Binding-site contacts:
Ligand atom C29 contacts residue HIS41 of chain 1.A at 3.3 Å.
Ligand atom N3 contacts residue SER192 of chain 1.A at 3.2 Å (h-bond).
Ligand atom N12 contacts residue GLY215 of chain 1.A at 2.9 Å (h-bond).
Ligand atom N12 contacts residue ASP186 of chain 1.A at 2.8 Å (salt-bridge).
Ligand atom C37 contacts residue SO41 of chain 1.H at 3.4 Å.
Ligand atom C8 contacts residue GLY213 of chain 1.A at 3.5 Å.
Ligand atom N15 contacts residue ASP186 of chain 1.A at 3.0 Å (salt-bridge).
Ligand atom O56 contacts residue 1NJ1 of chain 1.D at 2.9 Å (h-bond).
Ligand atom C8 contacts residue GLY215 of chain 1.A at 3.5 Å.
Ligand atom N15 contacts residue SER187 of chain 1.A at 2.9 Å (h-bond).
Ligand atom N3 contacts residue SER211 of chain 1.A at 3.4 Å (h-bond).
Ligand atom N22 contacts residue HIS41 of chain 1.A at 3.5 Å (h-bond).
Ligand atom O48 contacts residue 1NJ1 of chain 1.D at 3.3 Å (h-bond).
Ligand atom C40 contacts residue GOL1 of chain 1.K at 3.5 Å.
Ligand atom C11 contacts residue ASP186 of chain 1.A at 3.6 Å.
Ligand atom N49 contacts residue GOL1 of chain 1.K at 3.0 Å (h-bond).
Ligand atom O41 contacts residue HIS41 of chain 1.A at 2.6 Å (h-bond).
Ligand atom N12 contacts residue SER187 of chain 1.A at 3.2 Å (h-bond).
Ligand atom O48 contacts residue LYS189 of chain 1.A at 2.9 Å (salt-bridge).
Ligand atom O43 contacts residue SER192 of chain 1.A at 2.7 Å (h-bond).
Ligand atom C19 contacts residue SER211 of chain 1.A at 3.4 Å.
Ligand atom C40 contacts residue SER192 of chain 1.A at 3.2 Å.
Ligand atom C19 contacts residue SER192 of chain 1.A at 3.4 Å.
Ligand atom O56 contacts residue GOL1 of chain 1.K at 3.6 Å.
Ligand atom C46 contacts residue LYS189 of chain 1.A at 3.5 Å.
Ligand atom C5 contacts residue SER211 of chain 1.A at 3.6 Å.
Ligand atom O48 contacts residue SO41 of chain 1.H at 3.5 Å (h-bond).
Ligand atom C23 contacts residue HIS41 of chain 1.A at 3.3 Å.
Ligand atom O1 contacts residue LYS189 of chain 1.A at 3.2 Å.
Ligand atom O24 contacts residue HIS41 of chain 1.A at 3.2 Å.
Ligand atom C44 contacts residue GOL1 of chain 1.K at 3.5 Å.
Ligand atom O43 contacts residue GLY190 of chain 1.A at 2.9 Å (h-bond).
Ligand atom O41 contacts residue SER192 of chain 1.A at 3.1 Å (h-bond).
Ligand atom C63 contacts residue GOL1 of chain 1.K at 3.5 Å.
Ligand atom C37 contacts residue LYS189 of chain 1.A at 3.4 Å.
Ligand atom C11 contacts residue SER187 of chain 1.A at 3.2 Å.
Ligand atom C25 contacts residue HIS41 of chain 1.A at 3.4 Å.
Ligand atom O43 contacts residue LYS189 of chain 1.A at 3.5 Å.
Ligand atom C19 contacts residue TRP212 of chain 1.A at 3.6 Å (hydrophobic).
Ligand atom O41 contacts residue GOL1 of chain 1.K at 2.6 Å (h-bond).

The small molecule below binds the protein below.
Small molecule (SMILES): [H]/N=C(/N)c1ccc(NC(=O)c2nc(OC)ccc2-c2ccc(C(=O)N[C@H](CO)C(C)(C)C)cc2C(=O)O)cc1

Sequence of chain 1.A:
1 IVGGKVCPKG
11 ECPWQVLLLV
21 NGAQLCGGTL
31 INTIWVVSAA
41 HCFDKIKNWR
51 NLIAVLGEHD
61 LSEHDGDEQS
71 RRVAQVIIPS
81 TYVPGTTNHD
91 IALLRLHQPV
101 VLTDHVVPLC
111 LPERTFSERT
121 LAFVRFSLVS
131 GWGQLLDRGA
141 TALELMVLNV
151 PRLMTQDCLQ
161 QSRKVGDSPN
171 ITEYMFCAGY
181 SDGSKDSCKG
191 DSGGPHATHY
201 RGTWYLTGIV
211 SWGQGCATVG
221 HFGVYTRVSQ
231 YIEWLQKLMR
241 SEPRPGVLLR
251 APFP